Sequence of chain 37.A:
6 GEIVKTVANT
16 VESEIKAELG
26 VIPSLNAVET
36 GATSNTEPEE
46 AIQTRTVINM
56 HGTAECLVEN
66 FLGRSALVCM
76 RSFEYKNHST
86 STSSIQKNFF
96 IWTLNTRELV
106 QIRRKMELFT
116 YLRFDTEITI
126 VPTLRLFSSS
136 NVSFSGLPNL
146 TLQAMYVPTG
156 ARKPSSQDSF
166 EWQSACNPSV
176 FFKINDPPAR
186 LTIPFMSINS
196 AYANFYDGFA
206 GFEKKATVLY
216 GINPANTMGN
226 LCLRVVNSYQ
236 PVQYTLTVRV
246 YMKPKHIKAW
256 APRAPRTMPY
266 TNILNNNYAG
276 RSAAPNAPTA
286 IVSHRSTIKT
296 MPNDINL

Sequence of chain 38.C:
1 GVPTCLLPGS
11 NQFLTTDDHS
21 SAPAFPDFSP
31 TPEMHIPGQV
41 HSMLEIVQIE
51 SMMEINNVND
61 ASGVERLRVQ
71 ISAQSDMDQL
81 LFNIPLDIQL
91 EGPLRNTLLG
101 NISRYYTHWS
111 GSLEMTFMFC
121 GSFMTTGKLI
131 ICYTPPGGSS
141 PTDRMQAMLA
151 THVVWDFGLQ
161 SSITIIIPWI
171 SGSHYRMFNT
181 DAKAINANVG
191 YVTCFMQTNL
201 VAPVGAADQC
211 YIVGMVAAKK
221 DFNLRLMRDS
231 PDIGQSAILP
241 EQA

The protein below binds the small molecule below.
Small molecule (SMILES): Cc1cc(CCCOc2c(C)cc(-c3noc(C(F)(F)F)n3)cc2C)on1

Binding-site contacts:
Ligand atom F3 contacts residue MET150 of chain 37.A at 3.8 Å.
Ligand atom F1 contacts residue LEU186 of chain 37.A at 3.1 Å.
Ligand atom C4 contacts residue THR101 of chain 37.A at 3.8 Å.
Ligand atom CM6 contacts residue TRP97 of chain 37.A at 3.6 Å (hydrophobic).
Ligand atom CM4 contacts residue ALA149 of chain 37.A at 3.6 Å (hydrophobic).
Ligand atom C3B contacts residue ILE188 of chain 37.A at 3.5 Å (hydrophobic).
Ligand atom C6B contacts residue ILE123 of chain 37.A at 3.8 Å (hydrophobic).
Ligand atom F3 contacts residue PRO173 of chain 37.A at 2.6 Å.
Ligand atom N2 contacts residue TYR197 of chain 37.A at 3.4 Å.
Ligand atom F2 contacts residue ALA149 of chain 37.A at 2.5 Å.
Ligand atom F2 contacts residue VAL175 of chain 37.A at 3.2 Å.
Ligand atom C2B contacts residue ILE188 of chain 37.A at 3.7 Å (hydrophobic).
Ligand atom C2B contacts residue LEU99 of chain 37.A at 3.4 Å (hydrophobic).
Ligand atom CM2 contacts residue MET191 of chain 37.A at 3.4 Å (hydrophobic).
Ligand atom C3A contacts residue LEU186 of chain 37.A at 3.8 Å (hydrophobic).
Ligand atom CM3 contacts residue THR101 of chain 37.A at 3.8 Å.
Ligand atom C3 contacts residue THR101 of chain 37.A at 3.8 Å.
Ligand atom CM6 contacts residue ILE123 of chain 37.A at 3.8 Å (hydrophobic).
Ligand atom C1B contacts residue LEU99 of chain 37.A at 3.6 Å (hydrophobic).
Ligand atom O1B contacts residue LEU99 of chain 37.A at 3.6 Å.
Ligand atom N1A contacts residue LEU226 of chain 37.A at 3.6 Å.
Ligand atom C3A contacts residue LEU226 of chain 37.A at 3.8 Å (hydrophobic).
Ligand atom C2A contacts residue LEU226 of chain 37.A at 3.8 Å (hydrophobic).
Ligand atom N3A contacts residue TYR151 of chain 37.A at 3.6 Å.
Ligand atom O1A contacts residue LEU186 of chain 37.A at 3.7 Å.
Ligand atom F2 contacts residue SER174 of chain 37.A at 3.7 Å.
Ligand atom O1 contacts residue TYR197 of chain 37.A at 3.3 Å.
Ligand atom C3C contacts residue THR121 of chain 37.A at 3.7 Å.
Ligand atom F3 contacts residue SER174 of chain 37.A at 3.8 Å.
Ligand atom C6B contacts residue LEU99 of chain 37.A at 3.9 Å (hydrophobic).
Ligand atom N2 contacts residue PHE119 of chain 37.A at 3.5 Å.
Ligand atom CM2 contacts residue LEU99 of chain 37.A at 3.3 Å (hydrophobic).
Ligand atom C5B contacts residue ILE123 of chain 37.A at 3.7 Å (hydrophobic).
Ligand atom F3 contacts residue TYR151 of chain 37.A at 2.9 Å.
Ligand atom F3 contacts residue ALA149 of chain 37.A at 3.6 Å.
Ligand atom CM4 contacts residue LEU186 of chain 37.A at 3.8 Å (hydrophobic).
Ligand atom O1 contacts residue PHE119 of chain 37.A at 3.5 Å.
Ligand atom CM4 contacts residue PRO173 of chain 37.A at 3.7 Å (hydrophobic).
Ligand atom O1A contacts residue LEU226 of chain 37.A at 3.6 Å.
Ligand atom CM2 contacts residue ILE188 of chain 37.A at 3.6 Å (hydrophobic).

Sequence of chain 37.C:
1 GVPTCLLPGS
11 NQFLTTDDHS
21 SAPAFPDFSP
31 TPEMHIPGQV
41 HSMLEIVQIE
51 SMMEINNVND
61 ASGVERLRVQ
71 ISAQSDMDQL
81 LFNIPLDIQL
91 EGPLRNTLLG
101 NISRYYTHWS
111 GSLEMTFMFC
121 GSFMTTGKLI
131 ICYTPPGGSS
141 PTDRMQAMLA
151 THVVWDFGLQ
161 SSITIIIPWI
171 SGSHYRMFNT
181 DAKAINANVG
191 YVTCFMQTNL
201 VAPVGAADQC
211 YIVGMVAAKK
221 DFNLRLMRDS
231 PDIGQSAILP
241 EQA